The small molecule below binds the protein below.
Small molecule (SMILES): CC(=O)N[C@H]1[C@H](O[C@H]2[C@H](O)[C@@H](NC(C)=O)CO[C@@H]2CO)O[C@H](CO)[C@@H](O)[C@@H]1O

Binding-site contacts:
Ligand atom O5 contacts residue ASN65 of chain 1.B at 2.4 Å (h-bond).
Ligand atom C4 contacts residue TRP356 of chain 1.B at 4.4 Å (hydrophobic).
Ligand atom C5 contacts residue TRP356 of chain 1.B at 3.9 Å (hydrophobic).
Ligand atom C2 contacts residue TRP356 of chain 1.B at 4.2 Å (hydrophobic).
Ligand atom C7 contacts residue TRP356 of chain 1.B at 3.9 Å (hydrophobic).
Ligand atom O7 contacts residue ASN65 of chain 1.B at 3.3 Å (h-bond).
Ligand atom N2 contacts residue TRP356 of chain 1.B at 3.5 Å.
Ligand atom C3 contacts residue ASN65 of chain 1.B at 3.8 Å.
Ligand atom C2 contacts residue ASN65 of chain 1.B at 2.5 Å.
Ligand atom N2 contacts residue ASN65 of chain 1.B at 2.9 Å (h-bond).
Ligand atom C8 contacts residue TRP356 of chain 1.B at 3.4 Å (hydrophobic).
Ligand atom C7 contacts residue ASN65 of chain 1.B at 3.3 Å.
Ligand atom C5 contacts residue ASN65 of chain 1.B at 3.6 Å.
Ligand atom C3 contacts residue TRP356 of chain 1.B at 4.0 Å (hydrophobic).
Ligand atom C1 contacts residue TRP356 of chain 1.B at 3.9 Å (hydrophobic).
Ligand atom O7 contacts residue TRP356 of chain 1.B at 3.7 Å.
Ligand atom O4 contacts residue TRP356 of chain 1.B at 3.8 Å.
Ligand atom C8 contacts residue ASN65 of chain 1.B at 4.4 Å.
Ligand atom O3 contacts residue TRP356 of chain 1.B at 4.5 Å.
Ligand atom O5 contacts residue TRP356 of chain 1.B at 4.4 Å.
Ligand atom C1 contacts residue ASN65 of chain 1.B at 1.4 Å.
Ligand atom C8 contacts residue ILE388 of chain 1.B at 3.7 Å (hydrophobic).
Ligand atom C4 contacts residue ASN65 of chain 1.B at 4.3 Å.

Sequence of chain 1.B:
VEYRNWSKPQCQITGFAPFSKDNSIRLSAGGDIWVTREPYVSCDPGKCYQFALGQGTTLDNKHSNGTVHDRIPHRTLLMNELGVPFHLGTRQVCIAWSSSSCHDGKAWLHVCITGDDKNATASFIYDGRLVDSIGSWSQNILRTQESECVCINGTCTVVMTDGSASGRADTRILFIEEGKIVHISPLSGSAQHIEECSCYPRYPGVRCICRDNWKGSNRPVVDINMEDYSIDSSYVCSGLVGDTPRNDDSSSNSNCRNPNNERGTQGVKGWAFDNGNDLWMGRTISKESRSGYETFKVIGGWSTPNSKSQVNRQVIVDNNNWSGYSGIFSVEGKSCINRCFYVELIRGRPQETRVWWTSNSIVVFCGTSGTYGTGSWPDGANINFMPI